Binding-site contacts:
Ligand atom O2 contacts residue TYR109 of chain 1.B at 4.0 Å.
Ligand atom O4 contacts residue LEU83 of chain 1.B at 3.5 Å.
Ligand atom C2' contacts residue TYR107 of chain 1.B at 3.7 Å (hydrophobic).
Ligand atom C4 contacts residue LEU83 of chain 1.B at 3.7 Å (hydrophobic).
Ligand atom O6P contacts residue CA1 of chain 1.F at 2.8 Å.
Ligand atom O3' contacts residue LYS78 of chain 1.B at 3.2 Å (salt-bridge).
Ligand atom O5' contacts residue ARG81 of chain 1.B at 2.9 Å (salt-bridge).
Ligand atom O5' contacts residue ARG35 of chain 1.B at 3.6 Å.
Ligand atom O6P contacts residue TYR107 of chain 1.B at 4.0 Å.
Ligand atom O4 contacts residue TYR109 of chain 1.B at 3.8 Å.
Ligand atom C5' contacts residue ARG81 of chain 1.B at 4.0 Å.
Ligand atom N3 contacts residue TYR109 of chain 1.B at 3.3 Å.
Ligand atom O4' contacts residue TYR79 of chain 1.B at 3.9 Å.
Ligand atom N3 contacts residue LEU83 of chain 1.B at 3.9 Å.
Ligand atom C4 contacts residue TYR109 of chain 1.B at 3.5 Å (hydrophobic).
Ligand atom O3' contacts residue TYR79 of chain 1.B at 3.9 Å.
Ligand atom C6 contacts residue ARG81 of chain 1.B at 4.0 Å.
Ligand atom P1 contacts residue LYS78 of chain 1.B at 3.5 Å.
Ligand atom O5P contacts residue CA1 of chain 1.F at 3.6 Å.
Ligand atom O2P contacts residue TYR79 of chain 1.B at 2.6 Å (h-bond).
Ligand atom O5P contacts residue ARG35 of chain 1.B at 2.9 Å (salt-bridge).
Ligand atom C5M contacts residue ARG35 of chain 1.B at 3.6 Å.
Ligand atom O6P contacts residue ASP40 of chain 1.B at 3.7 Å.
Ligand atom O3P contacts residue TYR79 of chain 1.B at 3.4 Å (h-bond).
Ligand atom O4' contacts residue ARG81 of chain 1.B at 3.0 Å (salt-bridge).
Ligand atom C5 contacts residue TYR107 of chain 1.B at 4.0 Å (hydrophobic).
Ligand atom C2 contacts residue TYR109 of chain 1.B at 3.6 Å (hydrophobic).
Ligand atom P2 contacts residue ARG81 of chain 1.B at 3.9 Å.
Ligand atom C2' contacts residue TYR109 of chain 1.B at 3.5 Å (hydrophobic).
Ligand atom O3P contacts residue LYS78 of chain 1.B at 2.6 Å (salt-bridge).
Ligand atom C5' contacts residue TYR107 of chain 1.B at 3.7 Å (hydrophobic).
Ligand atom O4 contacts residue LEU37 of chain 1.B at 3.8 Å.
Ligand atom C3' contacts residue TYR107 of chain 1.B at 4.0 Å (hydrophobic).
Ligand atom O6P contacts residue ARG35 of chain 1.B at 2.9 Å (salt-bridge).
Ligand atom C4' contacts residue ARG81 of chain 1.B at 3.8 Å.
Ligand atom P2 contacts residue ARG35 of chain 1.B at 3.6 Å.
Ligand atom P2 contacts residue CA1 of chain 1.F at 3.7 Å.
Ligand atom C5M contacts residue TYR107 of chain 1.B at 3.7 Å (hydrophobic).
Ligand atom P1 contacts residue TYR79 of chain 1.B at 3.5 Å.
Ligand atom O5P contacts residue ARG81 of chain 1.B at 3.0 Å (salt-bridge).

Sequence of chain 1.B:
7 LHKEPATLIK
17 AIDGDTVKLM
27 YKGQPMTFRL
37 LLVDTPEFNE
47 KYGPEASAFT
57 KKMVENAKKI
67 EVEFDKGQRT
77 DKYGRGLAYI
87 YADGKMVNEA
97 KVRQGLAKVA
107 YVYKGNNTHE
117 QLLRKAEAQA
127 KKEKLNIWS

A small-molecule ligand and the protein it binds are described below.
Small molecule (SMILES): Cc1cn([C@H]2C[C@H](OP(=O)(O)O)[C@@H](COP(=O)(O)O)O2)c(=O)[nH]c1=O